Sequence of chain 1.D:
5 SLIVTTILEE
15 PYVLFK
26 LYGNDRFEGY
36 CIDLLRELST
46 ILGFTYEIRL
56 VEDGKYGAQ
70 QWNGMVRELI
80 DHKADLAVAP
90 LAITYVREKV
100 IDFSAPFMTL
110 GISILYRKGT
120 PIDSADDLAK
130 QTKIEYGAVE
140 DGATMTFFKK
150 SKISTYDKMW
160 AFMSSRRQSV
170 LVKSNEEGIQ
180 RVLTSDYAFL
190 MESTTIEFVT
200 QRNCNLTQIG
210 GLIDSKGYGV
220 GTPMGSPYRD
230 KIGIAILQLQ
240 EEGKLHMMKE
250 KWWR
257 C

Binding-site contacts:
Ligand atom OD1 contacts residue GLU191 of chain 1.D at 3.6 Å.
Ligand atom CG contacts residue GLU1 of chain 1.L at 1.7 Å.
Ligand atom OD2 contacts residue GLY141 of chain 1.D at 3.2 Å.
Ligand atom C contacts residue GLU1 of chain 1.L at 0.3 Å.
Ligand atom N contacts residue PRO89 of chain 1.D at 3.0 Å (h-bond).
Ligand atom OXT contacts residue ARG96 of chain 1.D at 3.0 Å (salt-bridge).
Ligand atom CG1 contacts residue THR143 of chain 1.D at 3.5 Å.
Ligand atom CD contacts residue PRO89 of chain 1.D at 3.5 Å (hydrophobic).
Ligand atom CD contacts residue GLU1 of chain 1.L at 1.9 Å.
Ligand atom OXT contacts residue ALA142 of chain 1.D at 3.1 Å (h-bond).
Ligand atom CD1 contacts residue GLU13 of chain 1.D at 3.3 Å.
Ligand atom CD1 contacts residue TYR61 of chain 1.D at 3.0 Å (hydrophobic).
Ligand atom OD2 contacts residue THR143 of chain 1.D at 3.1 Å (h-bond).
Ligand atom N contacts residue GLU1 of chain 1.L at 0.5 Å (salt-bridge).
Ligand atom OXT contacts residue TYR61 of chain 1.D at 3.6 Å.
Ligand atom O contacts residue PRO89 of chain 1.D at 3.7 Å.
Ligand atom CD contacts residue TYR61 of chain 1.D at 3.3 Å (hydrophobic).
Ligand atom CA contacts residue GLU1 of chain 1.L at 0.3 Å.
Ligand atom CG1 contacts residue GLU1 of chain 1.L at 0.3 Å.
Ligand atom OXT contacts residue GLY141 of chain 1.D at 3.7 Å.
Ligand atom CB1 contacts residue GLU1 of chain 1.L at 0.3 Å.
Ligand atom CA contacts residue GLU191 of chain 1.D at 3.5 Å.
Ligand atom CD2 contacts residue TYR61 of chain 1.D at 3.2 Å (hydrophobic).
Ligand atom OD1 contacts residue THR143 of chain 1.D at 2.6 Å (h-bond).
Ligand atom OXT contacts residue GLU1 of chain 1.L at 0.3 Å (salt-bridge).
Ligand atom CD2 contacts residue GLU1 of chain 1.L at 3.4 Å.
Ligand atom O contacts residue ARG96 of chain 1.D at 3.0 Å (salt-bridge).
Ligand atom O contacts residue ALA91 of chain 1.D at 2.9 Å (h-bond).
Ligand atom CB contacts residue GLU1 of chain 1.L at 0.3 Å.
Ligand atom CG2 contacts residue TYR61 of chain 1.D at 3.4 Å (hydrophobic).
Ligand atom OD1 contacts residue GLU1 of chain 1.L at 0.5 Å (salt-bridge).
Ligand atom CD1 contacts residue ASN174 of chain 1.D at 3.2 Å.
Ligand atom CD contacts residue GLU191 of chain 1.D at 3.5 Å.
Ligand atom CD2 contacts residue VAL138 of chain 1.D at 3.7 Å (hydrophobic).
Ligand atom N contacts residue GLU191 of chain 1.D at 2.8 Å (salt-bridge).
Ligand atom CG2 contacts residue GLU1 of chain 1.L at 2.5 Å.
Ligand atom OD2 contacts residue ALA142 of chain 1.D at 2.9 Å (h-bond).
Ligand atom O contacts residue GLU1 of chain 1.L at 0.3 Å (salt-bridge).
Ligand atom CG contacts residue TYR61 of chain 1.D at 3.2 Å (hydrophobic).
Ligand atom OD2 contacts residue GLU1 of chain 1.L at 0.3 Å (salt-bridge).

A small-molecule ligand and the protein it binds are described below.
Small molecule (SMILES): C=C(C)[C@H]1CN[C@H](C(=O)O)[C@H]1CC(=O)O